This protein binds this small molecule.
Small molecule (SMILES): CC[C@H](C)[C@H](NC(=O)[C@H](C(C)C)[C@@H](O)[C@H](O)[C@H](CC1CCCCC1)NC(=O)[C@H](Cc1c[nH]c[nH+]1)NC(=O)COc1cccc2ccccc12)C(=O)NCc1ccccn1

Binding-site contacts:
Ligand atom C61 contacts residue PRO81 of chain 1.A at 3.6 Å (hydrophobic).
Ligand atom O4 contacts residue ASP29 of chain 1.B at 2.9 Å (salt-bridge).
Ligand atom N2 contacts residue GLY27 of chain 1.B at 3.0 Å (h-bond).
Ligand atom CD11 contacts residue ILE50 of chain 1.A at 3.3 Å (hydrophobic).
Ligand atom C7 contacts residue GLY49 of chain 1.A at 3.2 Å.
Ligand atom O4 contacts residue GLY27 of chain 1.B at 3.4 Å (h-bond).
Ligand atom ND1 contacts residue GLY48 of chain 1.A at 2.9 Å (h-bond).
Ligand atom CB1 contacts residue GLY27 of chain 1.A at 3.5 Å.
Ligand atom O3 contacts residue GLY49 of chain 1.B at 3.5 Å.
Ligand atom O contacts residue GLY27 of chain 1.A at 3.5 Å (h-bond).
Ligand atom C41 contacts residue ARG8 of chain 1.A at 3.6 Å.
Ligand atom O contacts residue ALA28 of chain 1.A at 3.5 Å.
Ligand atom O1 contacts residue GLY48 of chain 1.A at 3.6 Å.
Ligand atom N3 contacts residue GLY48 of chain 1.B at 3.0 Å (h-bond).
Ligand atom O contacts residue ASP29 of chain 1.A at 2.7 Å (salt-bridge).
Ligand atom C8 contacts residue GLY48 of chain 1.A at 3.3 Å.
Ligand atom OH contacts residue ASP25 of chain 1.A at 2.6 Å (salt-bridge).
Ligand atom CH contacts residue ASP25 of chain 1.B at 3.3 Å.
Ligand atom O4 contacts residue ALA28 of chain 1.B at 3.6 Å.
Ligand atom CA' contacts residue ASP25 of chain 1.A at 3.7 Å.
Ligand atom CG12 contacts residue ALA28 of chain 1.B at 3.6 Å (hydrophobic).
Ligand atom CG contacts residue GLY48 of chain 1.A at 3.6 Å.
Ligand atom C8 contacts residue GLY49 of chain 1.A at 3.5 Å.
Ligand atom C31 contacts residue ARG8 of chain 1.A at 3.4 Å.
Ligand atom CB' contacts residue ASP25 of chain 1.A at 3.6 Å.
Ligand atom C7 contacts residue GLY48 of chain 1.A at 3.6 Å.
Ligand atom CA3 contacts residue GLY48 of chain 1.B at 3.6 Å.
Ligand atom OH contacts residue GLY27 of chain 1.A at 3.5 Å.
Ligand atom CG2 contacts residue GLY27 of chain 1.B at 3.5 Å.
Ligand atom CE2 contacts residue VAL82 of chain 1.B at 3.6 Å (hydrophobic).
Ligand atom N contacts residue GLY48 of chain 1.A at 3.1 Å (h-bond).
Ligand atom CA' contacts residue GLY27 of chain 1.B at 3.4 Å.
Ligand atom N1 contacts residue GLY27 of chain 1.A at 3.1 Å (h-bond).
Ligand atom CC contacts residue GLY27 of chain 1.B at 3.7 Å.
Ligand atom CB11 contacts residue ASP25 of chain 1.A at 3.6 Å.
Ligand atom OB1 contacts residue ASP25 of chain 1.A at 3.0 Å (salt-bridge).
Ligand atom CA1 contacts residue GLY48 of chain 1.A at 3.6 Å.
Ligand atom OH contacts residue ASP25 of chain 1.B at 2.8 Å (salt-bridge).
Ligand atom O2 contacts residue GLY49 of chain 1.A at 3.1 Å.
Ligand atom CB contacts residue GLY48 of chain 1.A at 3.2 Å.

Sequence of chain 1.A:
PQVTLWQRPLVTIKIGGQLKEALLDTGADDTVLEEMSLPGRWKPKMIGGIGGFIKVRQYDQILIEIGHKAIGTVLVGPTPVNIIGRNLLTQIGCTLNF

Sequence of chain 1.B:
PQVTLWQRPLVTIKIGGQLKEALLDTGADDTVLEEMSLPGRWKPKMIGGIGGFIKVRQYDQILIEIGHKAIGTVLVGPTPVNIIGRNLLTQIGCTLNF